Binding-site contacts:
Ligand atom CAI contacts residue ASP107 of chain 1.B at 3.1 Å.
Ligand atom OAB contacts residue ILE106 of chain 1.B at 3.7 Å.
Ligand atom PAZ contacts residue SER73 of chain 1.B at 3.9 Å.
Ligand atom OAA contacts residue LYS135 of chain 1.B at 3.4 Å (salt-bridge).
Ligand atom CAH contacts residue ASP163 of chain 1.B at 3.4 Å.
Ligand atom PAY contacts residue SER108 of chain 1.B at 4.1 Å.
Ligand atom OAE contacts residue GLY109 of chain 1.B at 3.7 Å.
Ligand atom OAF contacts residue SER73 of chain 1.B at 3.6 Å.
Ligand atom NAS contacts residue ARG138 of chain 1.B at 3.4 Å (salt-bridge).
Ligand atom OAC contacts residue ARG169 of chain 1.B at 3.8 Å.
Ligand atom OAD contacts residue GLY109 of chain 1.B at 3.7 Å.
Ligand atom CAH contacts residue VAL157 of chain 1.B at 4.2 Å (hydrophobic).
Ligand atom OAE contacts residue SER108 of chain 1.B at 3.2 Å (h-bond).
Ligand atom NAR contacts residue ASP163 of chain 1.B at 4.0 Å.
Ligand atom NAR contacts residue ILE162 of chain 1.B at 3.6 Å.
Ligand atom OAE contacts residue THR111 of chain 1.B at 3.9 Å.
Ligand atom NAS contacts residue LYS135 of chain 1.B at 4.0 Å.
Ligand atom PAY contacts residue GLY109 of chain 1.B at 3.6 Å.
Ligand atom CAO contacts residue SER73 of chain 1.B at 4.1 Å.
Ligand atom OAA contacts residue VAL157 of chain 1.B at 3.4 Å (h-bond).
Ligand atom NAS contacts residue ASP107 of chain 1.B at 2.9 Å (salt-bridge).
Ligand atom OAG contacts residue SER73 of chain 1.B at 3.5 Å (h-bond).
Ligand atom OAA contacts residue PHE156 of chain 1.B at 4.0 Å.
Ligand atom OAE contacts residue ASN110 of chain 1.B at 3.9 Å.
Ligand atom CAW contacts residue ASP107 of chain 1.B at 4.2 Å.
Ligand atom CAU contacts residue VAL157 of chain 1.B at 3.8 Å (hydrophobic).
Ligand atom NAR contacts residue PHE156 of chain 1.B at 4.0 Å.
Ligand atom CAI contacts residue ARG138 of chain 1.B at 3.3 Å.
Ligand atom OAA contacts residue GLU155 of chain 1.B at 3.9 Å.
Ligand atom OAB contacts residue SER108 of chain 1.B at 3.3 Å (h-bond).
Ligand atom CAH contacts residue ILE162 of chain 1.B at 3.6 Å (hydrophobic).
Ligand atom CAN contacts residue GLU103 of chain 1.B at 4.1 Å.
Ligand atom CAN contacts residue ILE105 of chain 1.B at 3.5 Å (hydrophobic).
Ligand atom OAB contacts residue ASP107 of chain 1.B at 2.8 Å (salt-bridge).
Ligand atom OAB contacts residue GLY109 of chain 1.B at 2.8 Å (h-bond).
Ligand atom OAD contacts residue THR111 of chain 1.B at 4.2 Å.
Ligand atom OAD contacts residue LEU112 of chain 1.B at 3.6 Å (h-bond).
Ligand atom NAR contacts residue VAL157 of chain 1.B at 3.2 Å (h-bond).
Ligand atom OAC contacts residue ASP163 of chain 1.B at 3.5 Å (salt-bridge).
Ligand atom PAY contacts residue ASP107 of chain 1.B at 4.1 Å.

This small molecule binds to this protein.
Small molecule (SMILES): O=c1[nH]cnc2c(CN(CCCP(=O)(O)O)CCCP(=O)(O)O)c[nH]c12

Sequence of chain 1.B:
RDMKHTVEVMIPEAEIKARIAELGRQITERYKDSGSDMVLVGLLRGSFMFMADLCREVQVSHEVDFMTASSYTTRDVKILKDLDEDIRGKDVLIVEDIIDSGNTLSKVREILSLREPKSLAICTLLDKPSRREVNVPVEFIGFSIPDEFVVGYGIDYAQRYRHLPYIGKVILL